The protein below binds the small molecule below.
Small molecule (SMILES): Cc1ccc(C(=O)Nc2ccc(CN3CCN(C)CC3)c(C(F)(F)F)c2)cc1C#Cc1cnc2cccnn12

Binding-site contacts:
Ligand atom F1 contacts residue ALA163 of chain 1.B at 3.3 Å.
Ligand atom C8 contacts residue LYS55 of chain 1.B at 3.6 Å.
Ligand atom N4 contacts residue VAL143 of chain 1.B at 3.2 Å (h-bond).
Ligand atom C12 contacts residue LYS55 of chain 1.B at 3.6 Å.
Ligand atom C81 contacts residue MET101 of chain 1.B at 3.4 Å (hydrophobic).
Ligand atom C3 contacts residue LEU153 of chain 1.B at 3.5 Å (hydrophobic).
Ligand atom N1 contacts residue MET101 of chain 1.B at 2.8 Å (h-bond).
Ligand atom N81 contacts residue PHE165 of chain 1.B at 3.4 Å.
Ligand atom C13 contacts residue ASP164 of chain 1.B at 3.5 Å.
Ligand atom C7 contacts residue THR98 of chain 1.B at 3.2 Å.
Ligand atom C1 contacts residue GLU99 of chain 1.B at 3.0 Å.
Ligand atom N82 contacts residue LEU153 of chain 1.B at 3.6 Å.
Ligand atom C11 contacts residue THR98 of chain 1.B at 3.3 Å.
Ligand atom N1 contacts residue TYR100 of chain 1.B at 3.4 Å.
Ligand atom N4 contacts residue HIS144 of chain 1.B at 3.6 Å.
Ligand atom C2 contacts residue LEU153 of chain 1.B at 3.3 Å (hydrophobic).
Ligand atom F1 contacts residue VAL162 of chain 1.B at 3.4 Å.
Ligand atom C9 contacts residue LYS55 of chain 1.B at 3.6 Å.
Ligand atom C22 contacts residue VAL143 of chain 1.B at 2.7 Å (hydrophobic).
Ligand atom F3 contacts residue HIS144 of chain 1.B at 3.7 Å.
Ligand atom O1 contacts residue ASP164 of chain 1.B at 3.4 Å (salt-bridge).
Ligand atom F2 contacts residue LEU82 of chain 1.B at 3.4 Å.
Ligand atom O1 contacts residue LYS55 of chain 1.B at 3.1 Å (salt-bridge).
Ligand atom C23 contacts residue ASP164 of chain 1.B at 3.1 Å.
Ligand atom N1 contacts residue ALA53 of chain 1.B at 3.6 Å.
Ligand atom C13 contacts residue MET74 of chain 1.B at 3.6 Å (hydrophobic).
Ligand atom C6 contacts residue THR98 of chain 1.B at 3.4 Å.
Ligand atom C23 contacts residue HIS144 of chain 1.B at 3.1 Å.
Ligand atom C12 contacts residue ASP164 of chain 1.B at 3.4 Å.
Ligand atom C11 contacts residue ALA53 of chain 1.B at 3.2 Å (hydrophobic).
Ligand atom N2 contacts residue ASP164 of chain 1.B at 3.5 Å (salt-bridge).
Ligand atom C25 contacts residue VAL143 of chain 1.B at 3.1 Å (hydrophobic).
Ligand atom C81 contacts residue TYR100 of chain 1.B at 3.6 Å (hydrophobic).
Ligand atom C1 contacts residue ALA53 of chain 1.B at 3.2 Å (hydrophobic).
Ligand atom C2 contacts residue ALA53 of chain 1.B at 3.4 Å (hydrophobic).
Ligand atom C25 contacts residue HIS144 of chain 1.B at 3.4 Å.
Ligand atom C18 contacts residue ASP164 of chain 1.B at 3.4 Å.
Ligand atom C8 contacts residue THR98 of chain 1.B at 3.6 Å.
Ligand atom N2 contacts residue MET74 of chain 1.B at 3.6 Å.
Ligand atom C24 contacts residue ASP164 of chain 1.B at 3.2 Å.

Sequence of chain 1.B:
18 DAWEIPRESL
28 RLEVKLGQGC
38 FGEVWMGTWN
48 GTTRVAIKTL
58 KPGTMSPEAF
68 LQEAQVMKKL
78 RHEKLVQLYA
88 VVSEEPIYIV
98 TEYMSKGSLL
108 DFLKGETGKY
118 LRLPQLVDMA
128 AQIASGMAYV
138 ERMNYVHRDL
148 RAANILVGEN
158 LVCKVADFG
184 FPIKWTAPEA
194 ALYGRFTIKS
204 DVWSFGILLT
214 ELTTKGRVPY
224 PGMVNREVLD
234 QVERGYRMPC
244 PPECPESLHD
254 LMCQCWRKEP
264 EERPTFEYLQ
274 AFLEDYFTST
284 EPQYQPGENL